Binding-site contacts:
Ligand atom N2 contacts residue THR257 of chain 1.A at 4.4 Å.
Ligand atom C1 contacts residue THR257 of chain 1.A at 3.3 Å.
Ligand atom C7 contacts residue ASN255 of chain 1.A at 3.7 Å.
Ligand atom C4 contacts residue ASN255 of chain 1.A at 4.3 Å.
Ligand atom O7 contacts residue ASN255 of chain 1.A at 4.4 Å.
Ligand atom N2 contacts residue ASN255 of chain 1.A at 2.9 Å (h-bond).
Ligand atom O5 contacts residue THR257 of chain 1.A at 4.1 Å.
Ligand atom C2 contacts residue ASN255 of chain 1.A at 2.5 Å.
Ligand atom C5 contacts residue ASN255 of chain 1.A at 3.7 Å.
Ligand atom C2 contacts residue THR257 of chain 1.A at 4.3 Å.
Ligand atom O5 contacts residue ASN255 of chain 1.A at 2.4 Å (h-bond).
Ligand atom C3 contacts residue ASN255 of chain 1.A at 3.8 Å.
Ligand atom C8 contacts residue THR241 of chain 1.A at 4.4 Å.
Ligand atom O6 contacts residue THR257 of chain 1.A at 4.5 Å.
Ligand atom C1 contacts residue ASN255 of chain 1.A at 1.4 Å.
Ligand atom C5 contacts residue THR257 of chain 1.A at 4.5 Å.
Ligand atom C8 contacts residue MET242 of chain 1.A at 4.3 Å (hydrophobic).
Ligand atom C8 contacts residue ASN255 of chain 1.A at 4.0 Å.

Sequence of chain 1.A:
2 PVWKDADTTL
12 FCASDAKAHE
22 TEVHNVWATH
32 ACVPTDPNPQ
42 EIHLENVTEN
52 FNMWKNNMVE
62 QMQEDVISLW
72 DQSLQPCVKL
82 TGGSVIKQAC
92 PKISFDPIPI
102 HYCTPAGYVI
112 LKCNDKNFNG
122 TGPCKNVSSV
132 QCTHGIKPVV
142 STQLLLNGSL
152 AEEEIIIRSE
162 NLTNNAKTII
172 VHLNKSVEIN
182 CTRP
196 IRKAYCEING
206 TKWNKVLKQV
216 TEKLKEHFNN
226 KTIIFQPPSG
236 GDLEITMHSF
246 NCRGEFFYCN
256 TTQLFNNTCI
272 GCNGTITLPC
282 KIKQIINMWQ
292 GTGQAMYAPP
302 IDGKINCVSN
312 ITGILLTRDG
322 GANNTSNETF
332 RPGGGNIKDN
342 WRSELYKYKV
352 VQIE

This protein binds this small molecule.
Small molecule (SMILES): CC(=O)N[C@@H]1[C@@H](O)[C@H](O)[C@@H](CO)O[C@H]1O